Binding-site contacts:
Ligand atom C23 contacts residue LEU207 of chain 1.B at 3.7 Å (hydrophobic).
Ligand atom N05 contacts residue MET199 of chain 1.B at 3.6 Å.
Ligand atom C13 contacts residue GLY96 of chain 1.B at 3.4 Å.
Ligand atom C10 contacts residue ALA198 of chain 1.B at 3.8 Å (hydrophobic).
Ligand atom C11 contacts residue PHE97 of chain 1.B at 3.7 Å (hydrophobic).
Ligand atom C01 contacts residue PHE149 of chain 1.B at 3.9 Å (hydrophobic).
Ligand atom F22 contacts residue ALA206 of chain 1.B at 3.2 Å.
Ligand atom C13 contacts residue NAD1 of chain 1.H at 3.8 Å.
Ligand atom N05 contacts residue NAD1 of chain 1.H at 3.8 Å.
Ligand atom C03 contacts residue NAD1 of chain 1.H at 3.4 Å.
Ligand atom C14 contacts residue PHE97 of chain 1.B at 3.6 Å (hydrophobic).
Ligand atom CL2 contacts residue MET98 of chain 1.B at 3.9 Å.
Ligand atom C17 contacts residue MET98 of chain 1.B at 3.4 Å (hydrophobic).
Ligand atom C14 contacts residue ALA198 of chain 1.B at 3.9 Å (hydrophobic).
Ligand atom O15 contacts residue ALA198 of chain 1.B at 3.8 Å.
Ligand atom C24 contacts residue GLN100 of chain 1.B at 3.8 Å.
Ligand atom C12 contacts residue ALA198 of chain 1.B at 3.7 Å (hydrophobic).
Ligand atom N16 contacts residue PHE97 of chain 1.B at 3.5 Å.
Ligand atom C07 contacts residue NAD1 of chain 1.H at 3.6 Å.
Ligand atom C23 contacts residue ILE202 of chain 1.B at 3.8 Å (hydrophobic).
Ligand atom N06 contacts residue NAD1 of chain 1.H at 3.5 Å (h-bond).
Ligand atom C18 contacts residue GLN100 of chain 1.B at 3.6 Å.
Ligand atom N26 contacts residue NAD1 of chain 1.H at 2.8 Å (h-bond).
Ligand atom C11 contacts residue ALA198 of chain 1.B at 3.6 Å (hydrophobic).
Ligand atom C02 contacts residue NAD1 of chain 1.H at 3.5 Å.
Ligand atom CL2 contacts residue MET103 of chain 1.B at 3.5 Å.
Ligand atom C09 contacts residue MET161 of chain 1.B at 3.8 Å (hydrophobic).
Ligand atom C01 contacts residue MET161 of chain 1.B at 3.9 Å (hydrophobic).
Ligand atom C07 contacts residue GLY96 of chain 1.B at 3.6 Å.
Ligand atom C08 contacts residue GLY96 of chain 1.B at 3.5 Å.
Ligand atom N16 contacts residue MET98 of chain 1.B at 2.9 Å (h-bond).
Ligand atom N05 contacts residue THR196 of chain 1.B at 3.2 Å (h-bond).
Ligand atom C19 contacts residue GLN100 of chain 1.B at 3.9 Å.
Ligand atom O15 contacts residue PHE97 of chain 1.B at 3.9 Å.
Ligand atom C17 contacts residue GLN100 of chain 1.B at 3.9 Å.
Ligand atom N26 contacts residue MET161 of chain 1.B at 3.7 Å.
Ligand atom C04 contacts residue NAD1 of chain 1.H at 3.9 Å.
Ligand atom C10 contacts residue MET98 of chain 1.B at 3.8 Å (hydrophobic).
Ligand atom F22 contacts residue ALA201 of chain 1.B at 3.4 Å.
Ligand atom C17 contacts residue PHE97 of chain 1.B at 3.9 Å (hydrophobic).

Sequence of chain 1.B:
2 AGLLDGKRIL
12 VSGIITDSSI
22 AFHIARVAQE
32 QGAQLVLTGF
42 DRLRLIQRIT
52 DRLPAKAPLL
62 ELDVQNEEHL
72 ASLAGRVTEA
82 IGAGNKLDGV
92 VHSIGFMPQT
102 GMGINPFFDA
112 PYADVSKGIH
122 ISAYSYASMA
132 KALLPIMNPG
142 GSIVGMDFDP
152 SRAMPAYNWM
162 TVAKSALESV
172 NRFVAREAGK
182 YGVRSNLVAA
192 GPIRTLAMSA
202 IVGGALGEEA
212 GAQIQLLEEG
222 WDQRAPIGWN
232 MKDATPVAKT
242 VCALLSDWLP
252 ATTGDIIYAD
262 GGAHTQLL

A protein and the small-molecule ligand that binds it are described below.
Small molecule (SMILES): Cc1cc(N)n(Cc2ccc(C(=O)NCc3ccc(F)cc3Cl)cc2)n1